Binding-site contacts:
Ligand atom OAS contacts residue CYS27 of chain 1.A at 3.3 Å.
Ligand atom CAI contacts residue GLY28 of chain 1.A at 3.8 Å.
Ligand atom CAY contacts residue ALA17 of chain 1.A at 3.6 Å (hydrophobic).
Ligand atom CAP contacts residue CA1 of chain 1.B at 3.4 Å.
Ligand atom CAP contacts residue TYR26 of chain 1.A at 3.7 Å (hydrophobic).
Ligand atom OAS contacts residue ASP47 of chain 1.A at 3.6 Å.
Ligand atom OAS contacts residue CA1 of chain 1.B at 2.5 Å.
Ligand atom NAR contacts residue ASP47 of chain 1.A at 3.0 Å (salt-bridge).
Ligand atom CAW contacts residue ILE9 of chain 1.A at 3.7 Å (hydrophobic).
Ligand atom OAM contacts residue GLY28 of chain 1.A at 3.5 Å (h-bond).
Ligand atom OAM contacts residue ILE29 of chain 1.A at 3.5 Å.
Ligand atom CAT contacts residue PHE97 of chain 1.A at 3.6 Å (hydrophobic).
Ligand atom OAM contacts residue ASP47 of chain 1.A at 3.7 Å.
Ligand atom CAX contacts residue PHE5 of chain 1.A at 3.7 Å (hydrophobic).
Ligand atom CAZ contacts residue ALA17 of chain 1.A at 3.5 Å (hydrophobic).
Ligand atom CAB contacts residue GLY28 of chain 1.A at 3.7 Å.
Ligand atom NAR contacts residue HIS46 of chain 1.A at 3.4 Å (h-bond).
Ligand atom CAU contacts residue TYR20 of chain 1.A at 3.4 Å (hydrophobic).
Ligand atom NAR contacts residue CA1 of chain 1.B at 3.6 Å.
Ligand atom OAS contacts residue GLY28 of chain 1.A at 2.8 Å (h-bond).
Ligand atom CAB contacts residue ILE29 of chain 1.A at 3.7 Å (hydrophobic).
Ligand atom CAT contacts residue TYR20 of chain 1.A at 3.5 Å (hydrophobic).
Ligand atom OAQ contacts residue HIS46 of chain 1.A at 3.1 Å (h-bond).
Ligand atom CAY contacts residue LEU2 of chain 1.A at 3.5 Å (hydrophobic).
Ligand atom CBA contacts residue ALA17 of chain 1.A at 3.6 Å (hydrophobic).
Ligand atom OAM contacts residue GLY30 of chain 1.A at 3.5 Å (h-bond).
Ligand atom CAD contacts residue ASN21 of chain 1.A at 3.6 Å.
Ligand atom CAY contacts residue GLY6 of chain 1.A at 3.5 Å.
Ligand atom NAR contacts residue CYS43 of chain 1.A at 2.9 Å (h-bond).
Ligand atom CAX contacts residue LEU2 of chain 1.A at 3.7 Å (hydrophobic).
Ligand atom OAN contacts residue LYS61 of chain 1.A at 3.5 Å.
Ligand atom CAF contacts residue GLY28 of chain 1.A at 3.6 Å.
Ligand atom CAW contacts residue PHE5 of chain 1.A at 3.7 Å (hydrophobic).
Ligand atom OAM contacts residue CA1 of chain 1.B at 3.4 Å.
Ligand atom CAC contacts residue LEU2 of chain 1.A at 3.6 Å (hydrophobic).
Ligand atom OAQ contacts residue PHE5 of chain 1.A at 3.2 Å.
Ligand atom CAX contacts residue GLY6 of chain 1.A at 3.5 Å.
Ligand atom CAP contacts residue ASP47 of chain 1.A at 3.6 Å.
Ligand atom CAE contacts residue GLY28 of chain 1.A at 3.7 Å.
Ligand atom OAS contacts residue TYR26 of chain 1.A at 2.9 Å (h-bond).

Sequence of chain 1.A:
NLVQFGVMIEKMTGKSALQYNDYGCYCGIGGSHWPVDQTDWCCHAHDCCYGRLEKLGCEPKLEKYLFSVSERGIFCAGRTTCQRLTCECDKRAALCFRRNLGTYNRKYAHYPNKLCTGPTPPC

The protein below binds the small molecule below.
Small molecule (SMILES): Cc1c(C(=O)C(N)=O)c2c(OCC(=O)O)cccc2n1Cc1cccc(Br)c1